Sequence of chain 1.A:
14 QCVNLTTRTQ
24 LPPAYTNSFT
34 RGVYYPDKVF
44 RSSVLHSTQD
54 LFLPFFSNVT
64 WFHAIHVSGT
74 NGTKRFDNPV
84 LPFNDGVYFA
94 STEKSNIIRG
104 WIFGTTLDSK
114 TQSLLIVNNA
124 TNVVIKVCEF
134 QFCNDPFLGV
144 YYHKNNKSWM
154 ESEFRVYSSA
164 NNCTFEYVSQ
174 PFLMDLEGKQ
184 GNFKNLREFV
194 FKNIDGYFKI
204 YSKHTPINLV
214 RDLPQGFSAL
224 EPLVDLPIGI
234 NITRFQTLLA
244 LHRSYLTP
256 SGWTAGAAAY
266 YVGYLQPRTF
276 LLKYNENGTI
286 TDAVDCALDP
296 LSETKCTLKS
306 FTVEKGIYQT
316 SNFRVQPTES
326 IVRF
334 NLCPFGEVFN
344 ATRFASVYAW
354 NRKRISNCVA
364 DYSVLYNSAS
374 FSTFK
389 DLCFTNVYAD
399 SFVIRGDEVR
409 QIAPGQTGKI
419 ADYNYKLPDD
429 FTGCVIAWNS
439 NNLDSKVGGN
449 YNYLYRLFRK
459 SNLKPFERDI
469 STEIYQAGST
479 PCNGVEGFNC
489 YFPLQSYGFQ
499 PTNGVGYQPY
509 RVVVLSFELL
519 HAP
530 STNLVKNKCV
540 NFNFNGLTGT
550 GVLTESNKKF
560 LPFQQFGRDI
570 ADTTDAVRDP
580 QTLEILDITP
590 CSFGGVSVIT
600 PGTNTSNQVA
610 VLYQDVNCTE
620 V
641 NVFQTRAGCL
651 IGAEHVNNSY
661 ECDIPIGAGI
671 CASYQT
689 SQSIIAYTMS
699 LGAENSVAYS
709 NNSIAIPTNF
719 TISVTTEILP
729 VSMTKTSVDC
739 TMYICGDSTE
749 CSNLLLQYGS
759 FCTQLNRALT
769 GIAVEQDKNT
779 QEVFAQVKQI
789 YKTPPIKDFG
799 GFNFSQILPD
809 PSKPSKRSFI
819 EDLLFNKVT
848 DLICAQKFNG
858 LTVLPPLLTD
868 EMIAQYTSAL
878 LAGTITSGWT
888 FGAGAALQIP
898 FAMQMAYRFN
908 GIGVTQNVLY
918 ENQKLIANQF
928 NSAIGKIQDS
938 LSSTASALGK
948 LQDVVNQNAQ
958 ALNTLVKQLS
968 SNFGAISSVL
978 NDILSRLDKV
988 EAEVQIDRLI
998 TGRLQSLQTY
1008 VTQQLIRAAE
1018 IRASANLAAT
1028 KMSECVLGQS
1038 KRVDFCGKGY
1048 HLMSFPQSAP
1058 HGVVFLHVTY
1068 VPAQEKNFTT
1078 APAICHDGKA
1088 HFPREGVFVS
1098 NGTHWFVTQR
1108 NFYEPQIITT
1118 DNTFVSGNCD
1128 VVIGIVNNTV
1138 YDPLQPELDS

Binding-site contacts:
Ligand atom C7 contacts residue THR604 of chain 1.A at 4.2 Å.
Ligand atom C1 contacts residue ASN603 of chain 1.A at 1.5 Å.
Ligand atom N2 contacts residue ASN603 of chain 1.A at 3.0 Å (h-bond).
Ligand atom O7 contacts residue THR604 of chain 1.A at 3.6 Å.
Ligand atom C4 contacts residue ASN603 of chain 1.A at 4.3 Å.
Ligand atom C7 contacts residue ASN603 of chain 1.A at 3.8 Å.
Ligand atom C2 contacts residue ASN603 of chain 1.A at 2.6 Å.
Ligand atom C5 contacts residue ASN603 of chain 1.A at 3.6 Å.
Ligand atom O7 contacts residue ASN603 of chain 1.A at 4.1 Å.
Ligand atom C3 contacts residue ASN603 of chain 1.A at 3.9 Å.
Ligand atom O5 contacts residue ASN603 of chain 1.A at 2.3 Å (h-bond).
Ligand atom O6 contacts residue ASN603 of chain 1.A at 4.0 Å.

This small molecule binds to this protein.
Small molecule (SMILES): CC(=O)N[C@@H]1[C@@H](O)[C@H](O)[C@@H](CO)O[C@H]1O